Binding-site contacts:
Ligand atom C5 contacts residue ASN657 of chain 1.B at 3.7 Å.
Ligand atom C8 contacts residue HIS655 of chain 1.B at 4.2 Å.
Ligand atom O5 contacts residue ASN657 of chain 1.B at 2.4 Å (h-bond).
Ligand atom C3 contacts residue ASN657 of chain 1.B at 3.8 Å.
Ligand atom C7 contacts residue ASN657 of chain 1.B at 3.6 Å.
Ligand atom C4 contacts residue ASN657 of chain 1.B at 4.2 Å.
Ligand atom C1 contacts residue ASN657 of chain 1.B at 1.4 Å.
Ligand atom N2 contacts residue ASN657 of chain 1.B at 2.9 Å (h-bond).
Ligand atom O7 contacts residue ASN657 of chain 1.B at 3.8 Å.
Ligand atom C2 contacts residue ASN657 of chain 1.B at 2.4 Å.

The small molecule below binds the protein below.
Small molecule (SMILES): CC(=O)N[C@@H]1[C@@H](O)[C@H](O)[C@@H](CO)O[C@H]1O

Sequence of chain 1.B:
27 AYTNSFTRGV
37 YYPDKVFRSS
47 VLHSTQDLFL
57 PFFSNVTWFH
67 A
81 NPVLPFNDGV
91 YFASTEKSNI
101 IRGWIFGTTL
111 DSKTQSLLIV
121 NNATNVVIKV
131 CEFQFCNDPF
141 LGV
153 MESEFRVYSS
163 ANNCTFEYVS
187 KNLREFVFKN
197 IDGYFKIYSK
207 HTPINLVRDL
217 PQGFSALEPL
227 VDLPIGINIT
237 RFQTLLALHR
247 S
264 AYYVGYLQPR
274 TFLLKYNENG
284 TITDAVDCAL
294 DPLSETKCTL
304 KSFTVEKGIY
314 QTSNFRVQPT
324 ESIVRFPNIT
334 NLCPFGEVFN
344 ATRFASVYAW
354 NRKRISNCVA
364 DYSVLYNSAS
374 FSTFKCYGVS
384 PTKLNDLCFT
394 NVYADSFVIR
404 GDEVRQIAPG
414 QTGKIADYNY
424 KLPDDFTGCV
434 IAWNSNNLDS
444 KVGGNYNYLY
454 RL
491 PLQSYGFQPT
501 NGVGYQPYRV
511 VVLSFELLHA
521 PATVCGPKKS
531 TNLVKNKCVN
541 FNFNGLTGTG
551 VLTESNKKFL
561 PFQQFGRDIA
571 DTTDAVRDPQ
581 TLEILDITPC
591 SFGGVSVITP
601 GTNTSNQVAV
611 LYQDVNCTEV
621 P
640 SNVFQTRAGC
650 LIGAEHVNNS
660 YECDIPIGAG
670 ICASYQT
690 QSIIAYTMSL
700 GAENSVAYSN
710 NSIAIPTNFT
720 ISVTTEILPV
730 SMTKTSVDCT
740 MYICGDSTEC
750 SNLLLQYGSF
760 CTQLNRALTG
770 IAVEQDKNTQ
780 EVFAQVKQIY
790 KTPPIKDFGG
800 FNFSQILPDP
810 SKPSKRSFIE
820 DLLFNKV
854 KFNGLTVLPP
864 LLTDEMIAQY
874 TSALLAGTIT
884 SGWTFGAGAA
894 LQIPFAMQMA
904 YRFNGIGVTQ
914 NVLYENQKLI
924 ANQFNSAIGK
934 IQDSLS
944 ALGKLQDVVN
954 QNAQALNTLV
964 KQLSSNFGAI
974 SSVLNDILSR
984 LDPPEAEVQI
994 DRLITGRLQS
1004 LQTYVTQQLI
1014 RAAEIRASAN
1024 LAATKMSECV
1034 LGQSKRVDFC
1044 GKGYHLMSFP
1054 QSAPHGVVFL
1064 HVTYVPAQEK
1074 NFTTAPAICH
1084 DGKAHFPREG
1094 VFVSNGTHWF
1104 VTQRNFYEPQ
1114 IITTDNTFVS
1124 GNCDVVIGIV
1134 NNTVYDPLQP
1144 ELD